This small molecule binds to this protein.
Small molecule (SMILES): Nc1ncnc2c1ncn2[C@@H]1O[C@H](COP(=O)(O)OP(=O)(O)OP(O)(O)=S)[C@@H](O)[C@H]1O

Sequence of chain 1.E:
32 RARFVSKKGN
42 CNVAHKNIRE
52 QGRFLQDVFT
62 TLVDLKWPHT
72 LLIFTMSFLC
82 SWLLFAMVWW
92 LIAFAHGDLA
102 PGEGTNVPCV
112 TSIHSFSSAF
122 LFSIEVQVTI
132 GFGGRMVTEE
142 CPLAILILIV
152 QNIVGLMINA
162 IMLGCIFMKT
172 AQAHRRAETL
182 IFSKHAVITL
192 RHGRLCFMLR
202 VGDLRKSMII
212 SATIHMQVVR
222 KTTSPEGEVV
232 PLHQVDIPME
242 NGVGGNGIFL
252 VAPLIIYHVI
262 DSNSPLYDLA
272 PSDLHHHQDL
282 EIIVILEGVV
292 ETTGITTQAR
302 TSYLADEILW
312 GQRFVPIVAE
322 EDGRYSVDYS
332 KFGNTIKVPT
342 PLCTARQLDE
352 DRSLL

Binding-site contacts:
Ligand atom C4' contacts residue PHE183 of chain 1.G at 3.3 Å (hydrophobic).
Ligand atom O5' contacts residue PHE183 of chain 1.G at 3.8 Å.
Ligand atom C5 contacts residue ARG50 of chain 1.E at 3.4 Å.
Ligand atom O1A contacts residue GLY334 of chain 1.G at 3.3 Å.
Ligand atom O5' contacts residue SER184 of chain 1.G at 4.2 Å.
Ligand atom N1 contacts residue TYR330 of chain 1.G at 3.8 Å.
Ligand atom O3G contacts residue ARG50 of chain 1.E at 3.8 Å.
Ligand atom N6 contacts residue ARG50 of chain 1.E at 3.2 Å.
Ligand atom N3 contacts residue ILE182 of chain 1.G at 4.3 Å.
Ligand atom C6 contacts residue TYR330 of chain 1.G at 3.7 Å (hydrophobic).
Ligand atom C5' contacts residue PHE183 of chain 1.G at 3.3 Å (hydrophobic).
Ligand atom O4' contacts residue PHE183 of chain 1.G at 4.0 Å.
Ligand atom C6 contacts residue ARG50 of chain 1.E at 3.3 Å.
Ligand atom N6 contacts residue TYR330 of chain 1.G at 3.0 Å (h-bond).
Ligand atom N6 contacts residue ASN48 of chain 1.E at 3.4 Å (h-bond).
Ligand atom C8 contacts residue ARG50 of chain 1.E at 3.4 Å.
Ligand atom C2' contacts residue ARG50 of chain 1.E at 4.2 Å.
Ligand atom O2G contacts residue ARG50 of chain 1.E at 2.5 Å (salt-bridge).
Ligand atom O4' contacts residue ILE182 of chain 1.G at 3.2 Å.
Ligand atom N3 contacts residue ARG50 of chain 1.E at 4.1 Å.
Ligand atom C5' contacts residue SER184 of chain 1.G at 4.1 Å.
Ligand atom O3A contacts residue LYS185 of chain 1.G at 3.4 Å.
Ligand atom O5' contacts residue LYS185 of chain 1.G at 3.6 Å (salt-bridge).
Ligand atom N1 contacts residue ARG50 of chain 1.E at 2.9 Å (salt-bridge).
Ligand atom PB contacts residue LYS185 of chain 1.G at 3.5 Å.
Ligand atom O3B contacts residue LYS185 of chain 1.G at 3.8 Å.
Ligand atom N9 contacts residue ARG50 of chain 1.E at 4.2 Å.
Ligand atom C5' contacts residue PHE333 of chain 1.G at 3.9 Å (hydrophobic).
Ligand atom O1B contacts residue LYS185 of chain 1.G at 2.2 Å.
Ligand atom O2A contacts residue ARG50 of chain 1.E at 3.6 Å.
Ligand atom C6 contacts residue ASN48 of chain 1.E at 4.1 Å.
Ligand atom C2 contacts residue LEU205 of chain 1.G at 4.1 Å (hydrophobic).
Ligand atom C2 contacts residue ARG50 of chain 1.E at 3.5 Å.
Ligand atom N1 contacts residue ILE49 of chain 1.E at 3.8 Å.
Ligand atom N1 contacts residue ASN48 of chain 1.E at 3.9 Å.
Ligand atom C1' contacts residue ILE182 of chain 1.G at 3.7 Å (hydrophobic).
Ligand atom C4 contacts residue ARG50 of chain 1.E at 4.0 Å.
Ligand atom N7 contacts residue ARG50 of chain 1.E at 3.2 Å.
Ligand atom PG contacts residue ARG50 of chain 1.E at 3.9 Å.
Ligand atom O1A contacts residue PHE333 of chain 1.G at 3.9 Å.

Sequence of chain 1.G:
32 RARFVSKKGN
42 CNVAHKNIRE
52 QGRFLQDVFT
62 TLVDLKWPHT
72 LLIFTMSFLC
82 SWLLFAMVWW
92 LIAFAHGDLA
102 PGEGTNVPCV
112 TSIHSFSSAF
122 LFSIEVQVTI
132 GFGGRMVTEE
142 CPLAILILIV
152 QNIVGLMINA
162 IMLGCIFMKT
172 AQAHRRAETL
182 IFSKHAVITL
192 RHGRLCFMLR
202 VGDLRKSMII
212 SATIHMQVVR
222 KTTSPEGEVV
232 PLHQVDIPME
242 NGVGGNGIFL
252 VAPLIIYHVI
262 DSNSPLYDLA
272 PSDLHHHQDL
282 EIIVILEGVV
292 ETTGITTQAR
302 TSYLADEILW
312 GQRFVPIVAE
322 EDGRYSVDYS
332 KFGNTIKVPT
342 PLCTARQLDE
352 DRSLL